The small molecule below binds the protein below.
Small molecule (SMILES): CC(=O)N[C@H]1[C@H](O[C@H]2[C@H](O)[C@@H](NC(C)=O)CO[C@@H]2CO)O[C@H](CO)[C@@H](O)[C@@H]1O

Sequence of chain 1.A:
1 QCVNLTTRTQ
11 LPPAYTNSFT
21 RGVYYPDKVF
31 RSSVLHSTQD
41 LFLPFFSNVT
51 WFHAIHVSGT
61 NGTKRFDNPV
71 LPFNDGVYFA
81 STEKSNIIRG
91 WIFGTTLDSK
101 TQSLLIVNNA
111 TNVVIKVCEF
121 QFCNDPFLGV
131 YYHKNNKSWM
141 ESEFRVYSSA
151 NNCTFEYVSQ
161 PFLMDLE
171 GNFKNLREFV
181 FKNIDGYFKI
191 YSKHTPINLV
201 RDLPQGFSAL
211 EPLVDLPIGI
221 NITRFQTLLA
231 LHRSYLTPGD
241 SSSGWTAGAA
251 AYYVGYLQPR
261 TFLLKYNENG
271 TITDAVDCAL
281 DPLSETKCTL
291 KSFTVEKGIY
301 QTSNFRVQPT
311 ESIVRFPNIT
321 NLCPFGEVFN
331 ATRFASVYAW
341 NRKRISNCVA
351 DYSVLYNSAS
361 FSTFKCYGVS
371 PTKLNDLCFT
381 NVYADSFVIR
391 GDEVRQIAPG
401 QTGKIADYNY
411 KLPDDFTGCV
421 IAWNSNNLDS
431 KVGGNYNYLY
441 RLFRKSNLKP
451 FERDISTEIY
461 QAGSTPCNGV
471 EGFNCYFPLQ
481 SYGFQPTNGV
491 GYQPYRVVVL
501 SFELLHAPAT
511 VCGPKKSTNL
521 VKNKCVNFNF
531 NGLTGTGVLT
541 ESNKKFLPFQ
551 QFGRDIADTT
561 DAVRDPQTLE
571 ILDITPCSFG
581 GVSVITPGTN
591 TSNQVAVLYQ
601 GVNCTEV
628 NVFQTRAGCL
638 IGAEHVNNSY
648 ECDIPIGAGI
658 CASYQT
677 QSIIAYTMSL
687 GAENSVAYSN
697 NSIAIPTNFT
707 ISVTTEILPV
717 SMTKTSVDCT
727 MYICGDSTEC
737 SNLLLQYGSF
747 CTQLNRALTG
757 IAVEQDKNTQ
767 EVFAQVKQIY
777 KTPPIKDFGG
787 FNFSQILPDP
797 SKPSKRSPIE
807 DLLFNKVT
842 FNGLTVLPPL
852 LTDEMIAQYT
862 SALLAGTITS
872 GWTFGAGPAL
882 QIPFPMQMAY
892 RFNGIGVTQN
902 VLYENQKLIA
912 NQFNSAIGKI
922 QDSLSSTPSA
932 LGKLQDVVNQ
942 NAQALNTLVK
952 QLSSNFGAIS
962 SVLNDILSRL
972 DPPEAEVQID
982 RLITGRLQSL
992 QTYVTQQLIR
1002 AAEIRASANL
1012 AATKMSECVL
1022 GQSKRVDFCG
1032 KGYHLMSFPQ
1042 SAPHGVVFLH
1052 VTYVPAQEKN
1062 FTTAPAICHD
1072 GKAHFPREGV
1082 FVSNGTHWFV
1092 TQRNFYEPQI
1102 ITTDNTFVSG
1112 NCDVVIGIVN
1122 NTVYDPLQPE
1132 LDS

Binding-site contacts:
Ligand atom O4 contacts residue HIS1088 of chain 1.A at 4.0 Å.
Ligand atom C8 contacts residue ASN1085 of chain 1.A at 3.8 Å.
Ligand atom C3 contacts residue THR1087 of chain 1.A at 4.4 Å.
Ligand atom O5 contacts residue ASN1085 of chain 1.A at 2.3 Å (h-bond).
Ligand atom C5 contacts residue HIS1088 of chain 1.A at 3.4 Å.
Ligand atom C2 contacts residue HIS1088 of chain 1.A at 4.5 Å.
Ligand atom C1 contacts residue ASN1085 of chain 1.A at 1.4 Å.
Ligand atom C3 contacts residue HIS1088 of chain 1.A at 4.0 Å.
Ligand atom C2 contacts residue THR1087 of chain 1.A at 4.3 Å.
Ligand atom N2 contacts residue ASN1085 of chain 1.A at 2.9 Å (h-bond).
Ligand atom C4 contacts residue HIS1088 of chain 1.A at 4.0 Å.
Ligand atom O5 contacts residue PHE1090 of chain 1.A at 4.0 Å.
Ligand atom O7 contacts residue HIS1088 of chain 1.A at 3.4 Å.
Ligand atom C6 contacts residue HIS1088 of chain 1.A at 4.3 Å.
Ligand atom C1 contacts residue HIS1088 of chain 1.A at 3.9 Å.
Ligand atom C6 contacts residue PHE1090 of chain 1.A at 3.8 Å (hydrophobic).
Ligand atom C7 contacts residue ASN1085 of chain 1.A at 3.3 Å.
Ligand atom O6 contacts residue HIS1088 of chain 1.A at 4.0 Å.
Ligand atom O5 contacts residue HIS1088 of chain 1.A at 4.0 Å.
Ligand atom O6 contacts residue PHE1090 of chain 1.A at 3.6 Å.
Ligand atom O7 contacts residue ASN1085 of chain 1.A at 3.3 Å (h-bond).
Ligand atom C4 contacts residue ASN1085 of chain 1.A at 4.2 Å.
Ligand atom C8 contacts residue HIS1088 of chain 1.A at 3.9 Å.
Ligand atom C1 contacts residue THR1087 of chain 1.A at 4.2 Å.
Ligand atom C5 contacts residue PHE1090 of chain 1.A at 4.4 Å (hydrophobic).
Ligand atom C7 contacts residue HIS1088 of chain 1.A at 3.9 Å.
Ligand atom C5 contacts residue ASN1085 of chain 1.A at 3.6 Å.
Ligand atom C2 contacts residue ASN1085 of chain 1.A at 2.5 Å.
Ligand atom C3 contacts residue ASN1085 of chain 1.A at 3.8 Å.
Ligand atom N2 contacts residue THR1087 of chain 1.A at 3.8 Å.